Binding-site contacts:
Ligand atom C2A contacts residue TYR152 of chain 4.A at 3.6 Å (hydrophobic).
Ligand atom C1B contacts residue TYR128 of chain 4.A at 3.6 Å (hydrophobic).
Ligand atom C2A contacts residue PHE186 of chain 4.A at 3.3 Å (hydrophobic).
Ligand atom C5B contacts residue MET224 of chain 4.A at 3.8 Å (hydrophobic).
Ligand atom C3B contacts residue TYR152 of chain 4.A at 3.7 Å (hydrophobic).
Ligand atom O1B contacts residue TYR128 of chain 4.A at 3.4 Å (h-bond).
Ligand atom C2C contacts residue TYR197 of chain 4.A at 3.7 Å (hydrophobic).
Ligand atom N3A contacts residue ALA24 of chain 4.C at 3.8 Å.
Ligand atom C5B contacts residue PHE186 of chain 4.A at 3.9 Å (hydrophobic).
Ligand atom C5B contacts residue TYR128 of chain 4.A at 4.0 Å (hydrophobic).
Ligand atom C4C contacts residue VAL188 of chain 4.A at 3.7 Å (hydrophobic).
Ligand atom C4 contacts residue TYR197 of chain 4.A at 3.8 Å (hydrophobic).
Ligand atom O1A contacts residue PHE186 of chain 4.A at 3.0 Å.
Ligand atom O1 contacts residue LEU106 of chain 4.A at 3.8 Å.
Ligand atom C4C contacts residue VAL191 of chain 4.A at 3.0 Å (hydrophobic).
Ligand atom C5 contacts residue LEU106 of chain 4.A at 3.8 Å (hydrophobic).
Ligand atom C3B contacts residue VAL188 of chain 4.A at 3.8 Å (hydrophobic).
Ligand atom C4B contacts residue TYR152 of chain 4.A at 3.8 Å (hydrophobic).
Ligand atom C5C contacts residue VAL191 of chain 4.A at 3.8 Å (hydrophobic).
Ligand atom N3A contacts residue TYR152 of chain 4.A at 3.5 Å.
Ligand atom C4A contacts residue PRO174 of chain 4.A at 3.1 Å (hydrophobic).
Ligand atom C3C contacts residue TYR128 of chain 4.A at 3.4 Å (hydrophobic).
Ligand atom C1C contacts residue LEU106 of chain 4.A at 3.8 Å (hydrophobic).
Ligand atom O1 contacts residue MET221 of chain 4.A at 3.9 Å.
Ligand atom C1C contacts residue TYR128 of chain 4.A at 3.7 Å (hydrophobic).
Ligand atom N3A contacts residue PRO174 of chain 4.A at 3.7 Å.
Ligand atom C6B contacts residue ILE104 of chain 4.A at 3.6 Å (hydrophobic).
Ligand atom N3A contacts residue PHE186 of chain 4.A at 4.0 Å.
Ligand atom N2 contacts residue LEU106 of chain 4.A at 3.8 Å.
Ligand atom C2C contacts residue MET221 of chain 4.A at 4.0 Å (hydrophobic).
Ligand atom C5A contacts residue PHE186 of chain 4.A at 3.5 Å (hydrophobic).
Ligand atom C4 contacts residue LEU106 of chain 4.A at 3.9 Å (hydrophobic).
Ligand atom O1B contacts residue ILE104 of chain 4.A at 3.9 Å.
Ligand atom C6B contacts residue TYR128 of chain 4.A at 3.3 Å (hydrophobic).
Ligand atom C5A contacts residue VAL176 of chain 4.A at 3.6 Å (hydrophobic).
Ligand atom C4B contacts residue PHE186 of chain 4.A at 3.6 Å (hydrophobic).
Ligand atom C5A contacts residue ALA150 of chain 4.A at 3.6 Å (hydrophobic).
Ligand atom C1B contacts residue ILE104 of chain 4.A at 4.0 Å (hydrophobic).
Ligand atom C1B contacts residue VAL188 of chain 4.A at 3.8 Å (hydrophobic).
Ligand atom C2B contacts residue VAL188 of chain 4.A at 3.5 Å (hydrophobic).

Sequence of chain 4.A:
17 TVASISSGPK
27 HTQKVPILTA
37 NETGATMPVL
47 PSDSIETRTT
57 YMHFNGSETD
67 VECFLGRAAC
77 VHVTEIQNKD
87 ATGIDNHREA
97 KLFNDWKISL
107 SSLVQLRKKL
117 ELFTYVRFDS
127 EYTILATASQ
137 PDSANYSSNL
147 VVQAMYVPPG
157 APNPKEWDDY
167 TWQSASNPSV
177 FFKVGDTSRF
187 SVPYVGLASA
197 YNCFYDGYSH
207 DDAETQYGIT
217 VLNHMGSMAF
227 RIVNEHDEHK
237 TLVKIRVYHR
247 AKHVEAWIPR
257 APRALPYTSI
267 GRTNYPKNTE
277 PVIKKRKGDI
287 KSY

Sequence of chain 4.C:
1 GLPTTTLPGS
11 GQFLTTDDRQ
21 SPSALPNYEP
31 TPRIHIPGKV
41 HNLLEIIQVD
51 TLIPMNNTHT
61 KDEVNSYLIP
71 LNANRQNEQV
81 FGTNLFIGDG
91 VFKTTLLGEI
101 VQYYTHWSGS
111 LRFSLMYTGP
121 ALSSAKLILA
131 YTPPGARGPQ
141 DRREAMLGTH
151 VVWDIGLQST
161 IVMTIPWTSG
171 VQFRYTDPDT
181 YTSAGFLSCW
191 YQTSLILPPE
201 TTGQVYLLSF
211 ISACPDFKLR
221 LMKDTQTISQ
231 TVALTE

This protein binds this small molecule.
Small molecule (SMILES): Cc1cc(CCCCCOc2ccc(C3=NCCO3)cc2)on1